A protein and the small-molecule ligand that binds it are described below.
Small molecule (SMILES): Nc1nc2c(ncn2[C@@H]2O[C@H](CO[P](=O)(O)OP(=O)(O)O[P](=O)(O)OC[C@H]3O[C@@H](n4cnc5c(=O)[nH]c(N)nc54)[C@H](O)[C@@H]3O)[C@@H](O)[C@H]2O)c(=O)[nH]1

Sequence of chain 1.A:
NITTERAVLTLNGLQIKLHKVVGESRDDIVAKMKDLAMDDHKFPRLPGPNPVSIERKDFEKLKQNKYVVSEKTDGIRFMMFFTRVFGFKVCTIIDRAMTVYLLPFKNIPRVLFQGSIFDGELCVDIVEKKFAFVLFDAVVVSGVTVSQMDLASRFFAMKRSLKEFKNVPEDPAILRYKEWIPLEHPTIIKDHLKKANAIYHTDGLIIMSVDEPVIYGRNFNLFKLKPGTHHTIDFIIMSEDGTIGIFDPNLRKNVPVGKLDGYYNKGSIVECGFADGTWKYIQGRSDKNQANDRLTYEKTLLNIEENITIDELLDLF

Binding-site contacts:
Ligand atom O5D contacts residue LYS82 of chain 1.A at 2.9 Å (salt-bridge).
Ligand atom O2B contacts residue ARG106 of chain 1.A at 3.0 Å (salt-bridge).
Ligand atom N1A contacts residue PHE146 of chain 1.A at 3.2 Å.
Ligand atom O4D contacts residue LYS82 of chain 1.A at 3.2 Å.
Ligand atom PA contacts residue LYS82 of chain 1.A at 3.1 Å.
Ligand atom O2E contacts residue ARG87 of chain 1.A at 2.8 Å (salt-bridge).
Ligand atom O2D contacts residue ARG87 of chain 1.A at 3.5 Å (salt-bridge).
Ligand atom C2A contacts residue PHE146 of chain 1.A at 3.6 Å (hydrophobic).
Ligand atom N2A contacts residue PRO59 of chain 1.A at 2.6 Å (h-bond).
Ligand atom N2A contacts residue LEU232 of chain 1.A at 3.6 Å.
Ligand atom C4E contacts residue ARG106 of chain 1.A at 2.9 Å.
Ligand atom C6A contacts residue PHE146 of chain 1.A at 3.2 Å (hydrophobic).
Ligand atom O2D contacts residue GLU131 of chain 1.A at 2.9 Å (salt-bridge).
Ligand atom C5B contacts residue ILE86 of chain 1.A at 3.6 Å (hydrophobic).
Ligand atom O2A contacts residue LYS82 of chain 1.A at 3.1 Å (salt-bridge).
Ligand atom O4E contacts residue ARG106 of chain 1.A at 2.8 Å (salt-bridge).
Ligand atom C6A contacts residue LYS188 of chain 1.A at 3.6 Å.
Ligand atom C5E contacts residue ARG106 of chain 1.A at 3.2 Å.
Ligand atom O2G contacts residue ARG106 of chain 1.A at 3.7 Å.
Ligand atom O5E contacts residue ARG106 of chain 1.A at 2.6 Å (salt-bridge).
Ligand atom N7B contacts residue ILE86 of chain 1.A at 3.5 Å.
Ligand atom O1A contacts residue LYS234 of chain 1.A at 2.8 Å (salt-bridge).
Ligand atom O3E contacts residue GLY85 of chain 1.A at 3.7 Å.
Ligand atom O6A contacts residue TRP190 of chain 1.A at 3.4 Å.
Ligand atom C2E contacts residue GLY85 of chain 1.A at 3.6 Å.
Ligand atom C4B contacts residue ILE86 of chain 1.A at 3.7 Å (hydrophobic).
Ligand atom C8B contacts residue ILE86 of chain 1.A at 3.5 Å (hydrophobic).
Ligand atom C5A contacts residue PHE146 of chain 1.A at 3.4 Å (hydrophobic).
Ligand atom C4A contacts residue PHE146 of chain 1.A at 3.6 Å (hydrophobic).
Ligand atom O6A contacts residue PHE146 of chain 1.A at 3.4 Å.
Ligand atom O1B contacts residue LYS234 of chain 1.A at 3.0 Å (salt-bridge).
Ligand atom O6A contacts residue LYS188 of chain 1.A at 2.7 Å (salt-bridge).
Ligand atom C2D contacts residue GLU131 of chain 1.A at 3.5 Å.
Ligand atom N7A contacts residue LYS188 of chain 1.A at 3.1 Å (salt-bridge).
Ligand atom C2E contacts residue ARG87 of chain 1.A at 3.7 Å.
Ligand atom O1A contacts residue LYS236 of chain 1.A at 3.1 Å (salt-bridge).
Ligand atom O1A contacts residue LYS82 of chain 1.A at 3.1 Å (salt-bridge).
Ligand atom N7B contacts residue ASP105 of chain 1.A at 3.2 Å (salt-bridge).
Ligand atom N9B contacts residue ILE86 of chain 1.A at 3.6 Å.
Ligand atom N2A contacts residue PRO61 of chain 1.A at 3.4 Å.